Binding-site contacts:
Ligand atom N3 contacts residue TYR197 of chain 54.C at 3.9 Å.
Ligand atom C17 contacts residue ASN198 of chain 54.C at 3.7 Å.
Ligand atom C6 contacts residue ASN105 of chain 54.C at 3.6 Å.
Ligand atom C15 contacts residue ASN198 of chain 54.C at 2.5 Å.
Ligand atom F2 contacts residue ILE104 of chain 54.C at 3.4 Å.
Ligand atom N1 contacts residue ASN219 of chain 54.C at 3.9 Å.
Ligand atom N6 contacts residue MET221 of chain 54.C at 3.2 Å.
Ligand atom N6 contacts residue ASN219 of chain 54.C at 3.5 Å.
Ligand atom C10 contacts residue LEU218 of chain 54.C at 3.4 Å (hydrophobic).
Ligand atom N5 contacts residue ASN198 of chain 54.C at 3.0 Å (h-bond).
Ligand atom C15 contacts residue SER198 of chain 54.B at 3.6 Å.
Ligand atom C14 contacts residue LEU218 of chain 54.C at 3.5 Å (hydrophobic).
Ligand atom F3 contacts residue ILE104 of chain 54.C at 3.7 Å.
Ligand atom F2 contacts residue MET221 of chain 54.C at 2.9 Å.
Ligand atom C4 contacts residue ASN105 of chain 54.C at 3.4 Å.
Ligand atom C3 contacts residue TYR197 of chain 54.C at 3.8 Å (hydrophobic).
Ligand atom C15 contacts residue LEU218 of chain 54.C at 3.8 Å (hydrophobic).
Ligand atom N6 contacts residue LEU218 of chain 54.C at 3.4 Å (h-bond).
Ligand atom F1 contacts residue SER126 of chain 54.C at 3.6 Å.
Ligand atom N4 contacts residue LEU218 of chain 54.C at 3.0 Å (h-bond).
Ligand atom C17 contacts residue ALA194 of chain 54.C at 3.6 Å (hydrophobic).
Ligand atom C9 contacts residue ASN198 of chain 54.C at 3.1 Å.
Ligand atom F2 contacts residue TYR128 of chain 54.C at 3.4 Å.
Ligand atom N3 contacts residue ASN198 of chain 54.C at 2.3 Å (h-bond).
Ligand atom C12 contacts residue LEU218 of chain 54.C at 3.6 Å (hydrophobic).
Ligand atom F3 contacts residue TYR128 of chain 54.C at 3.4 Å.
Ligand atom C13 contacts residue LEU218 of chain 54.C at 3.6 Å (hydrophobic).
Ligand atom C6 contacts residue MET221 of chain 54.C at 3.8 Å (hydrophobic).
Ligand atom C15 contacts residue ALA194 of chain 54.C at 3.5 Å (hydrophobic).
Ligand atom C6 contacts residue ILE104 of chain 54.C at 3.3 Å (hydrophobic).
Ligand atom N2 contacts residue ASN198 of chain 54.C at 3.3 Å (h-bond).
Ligand atom N5 contacts residue TYR197 of chain 54.C at 3.8 Å.
Ligand atom C4 contacts residue MET221 of chain 54.C at 3.7 Å (hydrophobic).
Ligand atom C13 contacts residue ALA196 of chain 54.C at 3.8 Å (hydrophobic).
Ligand atom C1 contacts residue TYR197 of chain 54.C at 3.8 Å (hydrophobic).
Ligand atom C18 contacts residue ILE104 of chain 54.C at 3.9 Å (hydrophobic).
Ligand atom C2 contacts residue MET221 of chain 54.C at 3.8 Å (hydrophobic).
Ligand atom F3 contacts residue LEU106 of chain 54.C at 3.5 Å.
Ligand atom C11 contacts residue LEU218 of chain 54.C at 3.6 Å (hydrophobic).
Ligand atom C13 contacts residue ASN198 of chain 54.C at 2.6 Å.

The protein below binds the small molecule below.
Small molecule (SMILES): Nc1nc(-c2ccccc2)nc2[nH]nc(Nc3ccc(C(F)(F)F)cc3)c12

Sequence of chain 23.D:
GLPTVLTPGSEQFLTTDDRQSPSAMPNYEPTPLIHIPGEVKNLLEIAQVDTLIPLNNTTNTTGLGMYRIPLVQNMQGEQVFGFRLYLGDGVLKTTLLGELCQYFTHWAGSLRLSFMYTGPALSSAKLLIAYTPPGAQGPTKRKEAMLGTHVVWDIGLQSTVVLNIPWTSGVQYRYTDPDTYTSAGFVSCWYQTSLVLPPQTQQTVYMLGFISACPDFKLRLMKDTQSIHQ

Sequence of chain 54.B:
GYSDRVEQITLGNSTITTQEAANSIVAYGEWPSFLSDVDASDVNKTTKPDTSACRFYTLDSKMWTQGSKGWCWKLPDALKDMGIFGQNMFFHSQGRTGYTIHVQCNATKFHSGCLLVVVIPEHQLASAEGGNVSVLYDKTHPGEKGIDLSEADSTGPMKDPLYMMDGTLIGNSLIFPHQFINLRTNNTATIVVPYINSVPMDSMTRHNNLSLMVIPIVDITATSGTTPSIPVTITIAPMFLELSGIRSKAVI

Sequence of chain 54.C:
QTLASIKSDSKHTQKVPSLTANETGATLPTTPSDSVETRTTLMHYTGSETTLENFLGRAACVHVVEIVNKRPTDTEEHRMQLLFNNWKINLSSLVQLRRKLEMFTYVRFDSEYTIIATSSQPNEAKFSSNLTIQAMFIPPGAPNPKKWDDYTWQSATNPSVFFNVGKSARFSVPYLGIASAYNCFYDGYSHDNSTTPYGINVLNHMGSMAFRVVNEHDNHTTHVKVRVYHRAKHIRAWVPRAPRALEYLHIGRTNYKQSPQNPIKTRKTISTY